Binding-site contacts:
Ligand atom CA contacts residue ASN139 of chain 6.A at 3.6 Å.
Ligand atom CD contacts residue ARG143 of chain 6.A at 3.7 Å.
Ligand atom C contacts residue ASN53 of chain 2.A at 3.5 Å.
Ligand atom N contacts residue ASN57 of chain 2.A at 3.1 Å (h-bond).
Ligand atom OG contacts residue GLN176 of chain 6.A at 3.3 Å (h-bond).
Ligand atom CG contacts residue ARG143 of chain 6.A at 3.5 Å.
Ligand atom CG1 contacts residue GLN176 of chain 6.A at 3.4 Å.
Ligand atom O contacts residue GLY106 of chain 2.A at 3.1 Å (h-bond).
Ligand atom CG2 contacts residue ILE37 of chain 6.A at 3.6 Å (hydrophobic).
Ligand atom O contacts residue THR107 of chain 2.A at 3.5 Å.
Ligand atom CG2 contacts residue PRO34 of chain 6.A at 3.3 Å (hydrophobic).
Ligand atom N contacts residue ASN53 of chain 2.A at 3.8 Å.
Ligand atom CZ contacts residue SER41 of chain 6.A at 3.7 Å.
Ligand atom CD1 contacts residue ASN57 of chain 2.A at 3.3 Å.
Ligand atom O contacts residue GLN176 of chain 6.A at 3.7 Å.
Ligand atom CA contacts residue GLN176 of chain 6.A at 3.7 Å.
Ligand atom CE1 contacts residue LYS70 of chain 2.A at 3.6 Å.
Ligand atom CA contacts residue ASN57 of chain 2.A at 3.8 Å.
Ligand atom OG contacts residue ALA177 of chain 6.A at 3.0 Å (h-bond).
Ligand atom CE1 contacts residue PRO38 of chain 6.A at 3.7 Å (hydrophobic).
Ligand atom CA contacts residue GLN176 of chain 6.A at 3.3 Å.
Ligand atom CA contacts residue ASN53 of chain 2.A at 3.6 Å.
Ligand atom CZ contacts residue MET66 of chain 2.A at 3.2 Å (hydrophobic).
Ligand atom N contacts residue GLN176 of chain 6.A at 3.2 Å (h-bond).
Ligand atom CB contacts residue GLN176 of chain 6.A at 3.3 Å.
Ligand atom CD2 contacts residue LEU56 of chain 2.A at 3.6 Å (hydrophobic).
Ligand atom OG1 contacts residue ARG173 of chain 6.A at 3.7 Å.
Ligand atom N contacts residue ASN57 of chain 2.A at 3.0 Å (h-bond).
Ligand atom C contacts residue GLN176 of chain 6.A at 3.6 Å.
Ligand atom CG2 contacts residue PRO38 of chain 6.A at 3.8 Å (hydrophobic).
Ligand atom CZ contacts residue PRO38 of chain 6.A at 3.6 Å (hydrophobic).
Ligand atom CE2 contacts residue ILE37 of chain 6.A at 3.7 Å (hydrophobic).
Ligand atom CB contacts residue ASN53 of chain 2.A at 3.1 Å.
Ligand atom CE1 contacts residue MET66 of chain 2.A at 3.6 Å (hydrophobic).
Ligand atom N contacts residue ASN57 of chain 2.A at 3.0 Å (h-bond).
Ligand atom O contacts residue ARG173 of chain 6.A at 3.1 Å (salt-bridge).
Ligand atom CD2 contacts residue ASN57 of chain 2.A at 3.2 Å.
Ligand atom CA contacts residue ASN57 of chain 2.A at 3.4 Å.
Ligand atom O contacts residue ASN53 of chain 2.A at 3.1 Å (h-bond).
Ligand atom N contacts residue GLN176 of chain 6.A at 3.2 Å (h-bond).

Sequence of chain 2.A:
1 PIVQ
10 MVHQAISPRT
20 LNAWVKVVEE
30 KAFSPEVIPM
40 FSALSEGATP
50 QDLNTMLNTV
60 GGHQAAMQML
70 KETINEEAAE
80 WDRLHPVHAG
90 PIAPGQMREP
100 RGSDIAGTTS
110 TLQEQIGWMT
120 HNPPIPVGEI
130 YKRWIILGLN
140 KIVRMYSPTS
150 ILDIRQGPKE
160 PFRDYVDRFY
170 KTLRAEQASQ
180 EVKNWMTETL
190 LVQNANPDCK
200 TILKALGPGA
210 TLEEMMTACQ

The protein below binds the small molecule below.
Small molecule (SMILES): CC(C)[C@H](NC(=O)CNC(=O)[C@H](CO)NC(=O)[C@@H]1CCCN1C(=O)[C@@H](N)CO)C(=O)N[C@@H](Cc1ccccc1)C(=O)N[C@H](C(=O)N[C@@H](Cc1ccccc1)C(=O)NCC=O)[C@@H](C)O

Sequence of chain 6.A:
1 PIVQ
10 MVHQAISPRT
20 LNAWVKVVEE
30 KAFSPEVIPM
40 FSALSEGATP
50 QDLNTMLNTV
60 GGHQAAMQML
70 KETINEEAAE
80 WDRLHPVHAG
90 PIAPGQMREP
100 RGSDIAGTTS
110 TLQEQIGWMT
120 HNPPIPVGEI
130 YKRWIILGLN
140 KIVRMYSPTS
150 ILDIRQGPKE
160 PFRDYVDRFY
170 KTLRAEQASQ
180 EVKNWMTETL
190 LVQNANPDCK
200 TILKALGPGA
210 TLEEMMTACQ